Sequence of chain 1.C:
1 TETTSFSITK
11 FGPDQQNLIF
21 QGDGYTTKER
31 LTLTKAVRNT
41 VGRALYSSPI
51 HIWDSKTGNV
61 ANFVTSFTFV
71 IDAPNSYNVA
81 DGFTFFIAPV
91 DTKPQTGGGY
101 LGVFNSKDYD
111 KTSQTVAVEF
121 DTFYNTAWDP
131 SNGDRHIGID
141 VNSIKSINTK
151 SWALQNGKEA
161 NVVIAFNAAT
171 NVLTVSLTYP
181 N

Sequence of chain 1.D:
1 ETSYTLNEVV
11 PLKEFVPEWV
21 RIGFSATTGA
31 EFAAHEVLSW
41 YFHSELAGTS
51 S

Binding-site contacts:
Ligand atom C2 contacts residue PHE123 of chain 1.C at 3.8 Å (hydrophobic).
Ligand atom O5 contacts residue GLY29 of chain 1.D at 3.9 Å.
Ligand atom C5 contacts residue PHE123 of chain 1.C at 3.9 Å (hydrophobic).
Ligand atom O6 contacts residue GLU31 of chain 1.D at 4.0 Å.
Ligand atom O6 contacts residue ALA30 of chain 1.D at 2.9 Å (h-bond).
Ligand atom O6 contacts residue ALA80 of chain 1.C at 3.2 Å.
Ligand atom O6 contacts residue GLY29 of chain 1.D at 3.3 Å.
Ligand atom O2 contacts residue PHE123 of chain 1.C at 3.7 Å.
Ligand atom C6 contacts residue ALA30 of chain 1.D at 3.8 Å (hydrophobic).
Ligand atom O6 contacts residue GLU31 of chain 1.D at 3.1 Å (salt-bridge).
Ligand atom O2 contacts residue GLY29 of chain 1.D at 3.4 Å.
Ligand atom C4 contacts residue GLY99 of chain 1.C at 3.8 Å.
Ligand atom C4 contacts residue GLY98 of chain 1.C at 4.1 Å.
Ligand atom O4 contacts residue ASP81 of chain 1.C at 2.8 Å (salt-bridge).
Ligand atom O6 contacts residue ALA30 of chain 1.D at 4.1 Å.
Ligand atom C3 contacts residue ALA30 of chain 1.D at 3.9 Å (hydrophobic).
Ligand atom C6 contacts residue GLU31 of chain 1.D at 3.4 Å.
Ligand atom O4 contacts residue ASN125 of chain 1.C at 2.8 Å (h-bond).
Ligand atom O4 contacts residue GLY99 of chain 1.C at 3.3 Å (h-bond).
Ligand atom C4 contacts residue ASN125 of chain 1.C at 4.1 Å.
Ligand atom O6 contacts residue ASP81 of chain 1.C at 2.9 Å (salt-bridge).
Ligand atom C1 contacts residue ALA30 of chain 1.D at 3.7 Å (hydrophobic).
Ligand atom O2 contacts residue ALA30 of chain 1.D at 3.8 Å.
Ligand atom C5 contacts residue ALA30 of chain 1.D at 3.9 Å (hydrophobic).
Ligand atom O4 contacts residue GLY98 of chain 1.C at 4.0 Å.
Ligand atom O2 contacts residue ASN39 of chain 1.C at 4.2 Å.
Ligand atom C3 contacts residue GLY99 of chain 1.C at 4.0 Å.
Ligand atom O3 contacts residue GLY98 of chain 1.C at 3.3 Å.
Ligand atom O2 contacts residue GLY98 of chain 1.C at 3.9 Å.
Ligand atom O5 contacts residue ALA30 of chain 1.D at 2.9 Å (h-bond).
Ligand atom C3 contacts residue GLY98 of chain 1.C at 4.2 Å.
Ligand atom C4 contacts residue ASP81 of chain 1.C at 3.5 Å.
Ligand atom C6 contacts residue GLU31 of chain 1.D at 3.8 Å.
Ligand atom O3 contacts residue GLY99 of chain 1.C at 2.9 Å (h-bond).
Ligand atom O4 contacts residue PHE123 of chain 1.C at 3.7 Å.
Ligand atom C6 contacts residue ALA80 of chain 1.C at 3.6 Å (hydrophobic).
Ligand atom C6 contacts residue PHE123 of chain 1.C at 3.5 Å (hydrophobic).
Ligand atom C6 contacts residue ASP81 of chain 1.C at 3.6 Å.
Ligand atom C5 contacts residue ASP81 of chain 1.C at 4.2 Å.
Ligand atom O4 contacts residue PHE123 of chain 1.C at 3.8 Å.

This protein binds this small molecule.
Small molecule (SMILES): CC(=O)N[C@@H]1[C@@H](O)[C@H](O[C@@H]2O[C@H](CO)[C@@H](O)[C@H](O[C@H]3O[C@H](CO)[C@@H](O)[C@H](O)[C@@H]3O)[C@@H]2O)[C@@H](CO)O[C@H]1O